Sequence of chain 3.B:
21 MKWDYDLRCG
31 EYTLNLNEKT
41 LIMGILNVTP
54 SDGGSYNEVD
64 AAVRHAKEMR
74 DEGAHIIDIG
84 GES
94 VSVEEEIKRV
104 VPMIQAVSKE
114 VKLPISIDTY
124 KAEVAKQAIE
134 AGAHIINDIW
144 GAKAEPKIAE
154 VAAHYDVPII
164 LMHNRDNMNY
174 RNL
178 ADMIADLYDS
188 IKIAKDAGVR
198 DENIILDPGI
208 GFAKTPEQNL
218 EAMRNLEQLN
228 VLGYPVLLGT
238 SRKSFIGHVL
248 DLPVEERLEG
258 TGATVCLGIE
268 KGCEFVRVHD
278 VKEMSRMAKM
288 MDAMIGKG

Binding-site contacts:
Ligand atom F02 contacts residue 6DH1 of chain 3.P at 0.6 Å.
Ligand atom O contacts residue LYS279 of chain 2.B at 4.0 Å.
Ligand atom C07 contacts residue 6DH1 of chain 3.P at 0.3 Å.
Ligand atom C contacts residue LEU255 of chain 3.B at 4.0 Å (hydrophobic).
Ligand atom C10 contacts residue GLU256 of chain 3.B at 4.0 Å.
Ligand atom C01 contacts residue 6DH1 of chain 3.P at 0.5 Å.
Ligand atom F contacts residue GLU256 of chain 3.B at 3.9 Å.
Ligand atom C10 contacts residue 6DH1 of chain 3.P at 0.6 Å.
Ligand atom C09 contacts residue LEU255 of chain 2.B at 3.9 Å (hydrophobic).
Ligand atom C contacts residue LEU255 of chain 2.B at 4.0 Å (hydrophobic).
Ligand atom C05 contacts residue 6DH1 of chain 3.P at 1.1 Å.
Ligand atom C09 contacts residue GLU256 of chain 2.B at 3.4 Å.
Ligand atom C03 contacts residue 6DH1 of chain 3.P at 3.1 Å.
Ligand atom F01 contacts residue 6DH1 of chain 3.P at 0.6 Å.
Ligand atom F contacts residue MET281 of chain 2.B at 3.6 Å.
Ligand atom C02 contacts residue 6DH1 of chain 3.P at 3.3 Å.
Ligand atom F contacts residue GLU280 of chain 2.B at 4.0 Å.
Ligand atom C06 contacts residue GLU256 of chain 2.B at 3.4 Å.
Ligand atom O contacts residue GLU280 of chain 2.B at 2.9 Å (salt-bridge).
Ligand atom C08 contacts residue LEU255 of chain 3.B at 4.1 Å (hydrophobic).
Ligand atom C06 contacts residue LEU255 of chain 2.B at 4.0 Å (hydrophobic).
Ligand atom C09 contacts residue 6DH1 of chain 3.P at 0.6 Å.
Ligand atom C10 contacts residue LEU255 of chain 3.B at 3.9 Å (hydrophobic).
Ligand atom C contacts residue 6DH1 of chain 3.P at 0.7 Å.
Ligand atom C06 contacts residue 6DH1 of chain 3.P at 0.4 Å.
Ligand atom F contacts residue MET284 of chain 2.B at 4.0 Å.
Ligand atom N01 contacts residue 6DH1 of chain 3.P at 1.3 Å.
Ligand atom F01 contacts residue GLU256 of chain 3.B at 3.6 Å.
Ligand atom F02 contacts residue GLU256 of chain 2.B at 3.5 Å.
Ligand atom C08 contacts residue 6DH1 of chain 3.P at 0.4 Å.
Ligand atom F contacts residue LEU255 of chain 2.B at 4.0 Å.
Ligand atom C09 contacts residue GLU280 of chain 3.B at 4.0 Å.
Ligand atom F contacts residue 6DH1 of chain 3.P at 1.6 Å.
Ligand atom F01 contacts residue LEU255 of chain 3.B at 3.9 Å.
Ligand atom C08 contacts residue GLU256 of chain 3.B at 3.6 Å.
Ligand atom O contacts residue 6DH1 of chain 3.P at 3.9 Å.
Ligand atom C04 contacts residue 6DH1 of chain 3.P at 2.3 Å.
Ligand atom N01 contacts residue GLU256 of chain 3.B at 3.7 Å.
Ligand atom N contacts residue 6DH1 of chain 3.P at 0.4 Å (h-bond).
Ligand atom C02 contacts residue GLU280 of chain 2.B at 3.1 Å.

Sequence of chain 2.B:
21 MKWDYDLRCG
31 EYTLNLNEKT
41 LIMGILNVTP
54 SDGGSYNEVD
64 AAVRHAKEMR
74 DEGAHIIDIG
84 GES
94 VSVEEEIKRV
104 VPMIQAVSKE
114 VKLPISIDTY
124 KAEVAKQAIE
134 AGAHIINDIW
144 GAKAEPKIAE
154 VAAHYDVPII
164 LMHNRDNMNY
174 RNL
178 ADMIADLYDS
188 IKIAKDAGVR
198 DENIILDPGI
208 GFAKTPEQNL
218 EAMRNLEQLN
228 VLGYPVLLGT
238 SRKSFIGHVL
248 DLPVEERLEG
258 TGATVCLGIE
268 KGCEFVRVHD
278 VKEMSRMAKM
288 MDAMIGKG

A protein and the small-molecule ligand that binds it are described below.
Small molecule (SMILES): OCCCc1nc2ccc(C(F)(F)F)cc2[nH]1